Binding-site contacts:
Ligand atom C3 contacts residue ASN65 of chain 2.A at 3.7 Å.
Ligand atom O7 contacts residue ASN65 of chain 2.A at 3.1 Å (h-bond).
Ligand atom O3 contacts residue TRP357 of chain 2.A at 4.2 Å.
Ligand atom C8 contacts residue ASN65 of chain 2.A at 4.5 Å.
Ligand atom C2 contacts residue ASN65 of chain 2.A at 2.4 Å.
Ligand atom C3 contacts residue TRP357 of chain 2.A at 3.5 Å (hydrophobic).
Ligand atom C4 contacts residue ASN65 of chain 2.A at 4.1 Å.
Ligand atom N2 contacts residue TRP357 of chain 2.A at 3.0 Å (h-bond).
Ligand atom C2 contacts residue TRP357 of chain 2.A at 3.8 Å (hydrophobic).
Ligand atom C7 contacts residue ASN65 of chain 2.A at 3.2 Å.
Ligand atom O5 contacts residue TRP357 of chain 2.A at 4.2 Å.
Ligand atom C1 contacts residue ASN65 of chain 2.A at 1.4 Å.
Ligand atom C5 contacts residue ASN65 of chain 2.A at 3.6 Å.
Ligand atom C6 contacts residue TRP357 of chain 2.A at 4.5 Å (hydrophobic).
Ligand atom O4 contacts residue TRP357 of chain 2.A at 4.2 Å.
Ligand atom C8 contacts residue TRP357 of chain 2.A at 3.3 Å (hydrophobic).
Ligand atom N2 contacts residue ASN65 of chain 2.A at 2.9 Å (h-bond).
Ligand atom C4 contacts residue TRP357 of chain 2.A at 4.2 Å (hydrophobic).
Ligand atom C5 contacts residue TRP357 of chain 2.A at 3.7 Å (hydrophobic).
Ligand atom C7 contacts residue TRP357 of chain 2.A at 3.7 Å (hydrophobic).
Ligand atom C1 contacts residue TRP357 of chain 2.A at 3.6 Å (hydrophobic).
Ligand atom O5 contacts residue ASN65 of chain 2.A at 2.4 Å (h-bond).

Sequence of chain 2.A:
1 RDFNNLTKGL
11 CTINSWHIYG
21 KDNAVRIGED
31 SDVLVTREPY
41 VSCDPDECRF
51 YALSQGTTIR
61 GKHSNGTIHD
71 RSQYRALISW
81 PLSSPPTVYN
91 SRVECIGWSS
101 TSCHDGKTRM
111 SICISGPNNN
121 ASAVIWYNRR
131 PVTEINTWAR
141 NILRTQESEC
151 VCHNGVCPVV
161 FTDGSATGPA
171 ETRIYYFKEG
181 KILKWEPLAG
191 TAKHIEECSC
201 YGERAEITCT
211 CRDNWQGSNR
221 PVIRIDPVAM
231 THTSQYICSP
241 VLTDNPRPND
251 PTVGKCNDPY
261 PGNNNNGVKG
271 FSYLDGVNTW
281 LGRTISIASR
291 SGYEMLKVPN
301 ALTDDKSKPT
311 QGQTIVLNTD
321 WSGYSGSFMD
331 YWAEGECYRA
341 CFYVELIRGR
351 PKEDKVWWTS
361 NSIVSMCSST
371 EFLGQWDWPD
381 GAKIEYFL

A protein and the small-molecule ligand that binds it are described below.
Small molecule (SMILES): CC(=O)N[C@@H]1[C@@H](O)[C@H](O)[C@@H](CO)O[C@H]1O